Sequence of chain 1.A:
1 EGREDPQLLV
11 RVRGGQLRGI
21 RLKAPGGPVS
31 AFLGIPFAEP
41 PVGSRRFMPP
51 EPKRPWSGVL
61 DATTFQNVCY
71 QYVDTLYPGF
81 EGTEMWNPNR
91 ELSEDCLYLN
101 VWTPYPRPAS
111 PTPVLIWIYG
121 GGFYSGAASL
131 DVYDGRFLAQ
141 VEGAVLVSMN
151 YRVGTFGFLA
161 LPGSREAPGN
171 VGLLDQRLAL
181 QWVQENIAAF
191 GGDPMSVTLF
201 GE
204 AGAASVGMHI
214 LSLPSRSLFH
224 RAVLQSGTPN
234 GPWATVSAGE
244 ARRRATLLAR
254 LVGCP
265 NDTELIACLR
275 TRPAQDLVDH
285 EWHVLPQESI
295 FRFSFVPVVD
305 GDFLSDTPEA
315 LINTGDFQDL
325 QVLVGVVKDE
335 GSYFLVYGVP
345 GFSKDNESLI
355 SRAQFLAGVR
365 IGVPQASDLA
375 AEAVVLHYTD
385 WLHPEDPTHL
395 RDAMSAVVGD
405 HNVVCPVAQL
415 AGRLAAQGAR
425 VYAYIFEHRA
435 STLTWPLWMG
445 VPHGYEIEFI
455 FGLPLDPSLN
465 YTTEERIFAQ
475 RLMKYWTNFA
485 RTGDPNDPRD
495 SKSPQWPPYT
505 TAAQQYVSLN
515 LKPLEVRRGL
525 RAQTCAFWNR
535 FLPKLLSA

This small molecule binds to this protein.
Small molecule (SMILES): Cc1ccc(C(=O)NCCCCC[n+]2ccccc2/C=N/O)cc1[N+](=O)[O-]

Binding-site contacts:
Ligand atom C18 contacts residue TRP286 of chain 1.A at 3.3 Å (hydrophobic).
Ligand atom C05 contacts residue PHE338 of chain 1.A at 3.5 Å (hydrophobic).
Ligand atom C06 contacts residue ASP74 of chain 1.A at 4.1 Å.
Ligand atom C06 contacts residue TYR341 of chain 1.A at 4.0 Å (hydrophobic).
Ligand atom O26 contacts residue PHE297 of chain 1.A at 3.5 Å.
Ligand atom O25 contacts residue TYR124 of chain 1.A at 3.7 Å.
Ligand atom C19 contacts residue TYR124 of chain 1.A at 3.8 Å (hydrophobic).
Ligand atom C23 contacts residue TRP286 of chain 1.A at 3.4 Å (hydrophobic).
Ligand atom N03 contacts residue TRP286 of chain 1.A at 3.7 Å.
Ligand atom C04 contacts residue TYR341 of chain 1.A at 3.6 Å (hydrophobic).
Ligand atom C20 contacts residue TRP286 of chain 1.A at 3.5 Å (hydrophobic).
Ligand atom N03 contacts residue TYR124 of chain 1.A at 3.5 Å (h-bond).
Ligand atom O26 contacts residue SER298 of chain 1.A at 3.0 Å (h-bond).
Ligand atom O26 contacts residue LEU289 of chain 1.A at 3.9 Å.
Ligand atom C20 contacts residue TYR72 of chain 1.A at 3.5 Å (hydrophobic).
Ligand atom C27 contacts residue PHE297 of chain 1.A at 4.0 Å (hydrophobic).
Ligand atom C05 contacts residue TYR341 of chain 1.A at 4.0 Å (hydrophobic).
Ligand atom N24 contacts residue PHE297 of chain 1.A at 4.0 Å.
Ligand atom C21 contacts residue TYR124 of chain 1.A at 4.1 Å (hydrophobic).
Ligand atom C20 contacts residue TYR124 of chain 1.A at 3.9 Å (hydrophobic).
Ligand atom C02 contacts residue TRP286 of chain 1.A at 3.3 Å (hydrophobic).
Ligand atom C21 contacts residue TRP286 of chain 1.A at 3.5 Å (hydrophobic).
Ligand atom C19 contacts residue TRP286 of chain 1.A at 3.5 Å (hydrophobic).
Ligand atom C05 contacts residue TYR124 of chain 1.A at 3.7 Å (hydrophobic).
Ligand atom O25 contacts residue SER298 of chain 1.A at 3.4 Å (h-bond).
Ligand atom C27 contacts residue TRP286 of chain 1.A at 3.3 Å (hydrophobic).
Ligand atom O26 contacts residue TRP286 of chain 1.A at 3.1 Å.
Ligand atom C22 contacts residue GLU285 of chain 1.A at 3.7 Å.
Ligand atom O25 contacts residue GLU285 of chain 1.A at 3.5 Å (salt-bridge).
Ligand atom N24 contacts residue TRP286 of chain 1.A at 3.6 Å.
Ligand atom O26 contacts residue ARG296 of chain 1.A at 3.8 Å.
Ligand atom C27 contacts residue TYR124 of chain 1.A at 3.9 Å (hydrophobic).
Ligand atom O01 contacts residue PHE297 of chain 1.A at 3.7 Å.
Ligand atom C02 contacts residue TYR124 of chain 1.A at 3.8 Å (hydrophobic).
Ligand atom C06 contacts residue TYR124 of chain 1.A at 3.3 Å (hydrophobic).
Ligand atom C22 contacts residue TRP286 of chain 1.A at 3.7 Å (hydrophobic).
Ligand atom O01 contacts residue TRP286 of chain 1.A at 3.7 Å.
Ligand atom C19 contacts residue TYR72 of chain 1.A at 4.0 Å (hydrophobic).
Ligand atom N24 contacts residue SER298 of chain 1.A at 3.6 Å.
Ligand atom C18 contacts residue TYR124 of chain 1.A at 3.8 Å (hydrophobic).